The small molecule below binds the protein below.
Small molecule (SMILES): Cc1cc(-c2noc(C(F)(F)F)n2)ccc1OCCCc1cc(C(=O)N(C)C)no1

Sequence of chain 52.A:
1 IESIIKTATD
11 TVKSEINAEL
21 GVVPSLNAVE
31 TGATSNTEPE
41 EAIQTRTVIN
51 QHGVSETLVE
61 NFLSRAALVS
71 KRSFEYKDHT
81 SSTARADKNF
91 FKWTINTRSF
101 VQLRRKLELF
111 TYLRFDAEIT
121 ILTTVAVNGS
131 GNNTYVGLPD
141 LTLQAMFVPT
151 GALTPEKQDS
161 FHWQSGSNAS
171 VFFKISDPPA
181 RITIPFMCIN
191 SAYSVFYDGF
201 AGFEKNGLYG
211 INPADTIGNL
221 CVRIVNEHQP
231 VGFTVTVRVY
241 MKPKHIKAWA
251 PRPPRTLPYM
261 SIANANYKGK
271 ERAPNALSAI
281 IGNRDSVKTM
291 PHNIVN

Binding-site contacts:
Ligand atom N20 contacts residue PHE147 of chain 52.A at 3.4 Å.
Ligand atom C05 contacts residue TYR193 of chain 52.A at 3.3 Å (hydrophobic).
Ligand atom O10 contacts residue ILE95 of chain 52.A at 3.3 Å.
Ligand atom C22 contacts residue PHE147 of chain 52.A at 3.8 Å (hydrophobic).
Ligand atom C30 contacts residue TYR193 of chain 52.A at 3.8 Å (hydrophobic).
Ligand atom N19 contacts residue LEU220 of chain 52.A at 3.1 Å.
Ligand atom O23 contacts residue LEU220 of chain 52.A at 3.2 Å.
Ligand atom F26 contacts residue ALA145 of chain 52.A at 2.9 Å.
Ligand atom C13 contacts residue ILE119 of chain 52.A at 3.4 Å (hydrophobic).
Ligand atom C29 contacts residue TYR193 of chain 52.A at 3.5 Å (hydrophobic).
Ligand atom N20 contacts residue ILE182 of chain 52.A at 3.3 Å.
Ligand atom F24 contacts residue ALA169 of chain 52.A at 3.3 Å.
Ligand atom C14 contacts residue ILE119 of chain 52.A at 3.6 Å (hydrophobic).
Ligand atom C16 contacts residue ILE184 of chain 52.A at 3.2 Å (hydrophobic).
Ligand atom N20 contacts residue ILE184 of chain 52.A at 3.8 Å.
Ligand atom N02 contacts residue THR97 of chain 52.A at 3.4 Å.
Ligand atom C22 contacts residue ALA145 of chain 52.A at 3.6 Å (hydrophobic).
Ligand atom C07 contacts residue TYR193 of chain 52.A at 3.6 Å (hydrophobic).
Ligand atom C21 contacts residue PHE147 of chain 52.A at 3.8 Å (hydrophobic).
Ligand atom O01 contacts residue PHE115 of chain 52.A at 3.5 Å.
Ligand atom C08 contacts residue MET241 of chain 52.A at 3.6 Å (hydrophobic).
Ligand atom F25 contacts residue VAL171 of chain 52.A at 3.1 Å.
Ligand atom C12 contacts residue ILE119 of chain 52.A at 3.4 Å (hydrophobic).
Ligand atom N02 contacts residue PHE115 of chain 52.A at 3.6 Å.
Ligand atom C29 contacts residue VAL195 of chain 52.A at 3.4 Å (hydrophobic).
Ligand atom C17 contacts residue ILE184 of chain 52.A at 3.4 Å (hydrophobic).
Ligand atom F24 contacts residue ILE182 of chain 52.A at 3.6 Å.
Ligand atom C08 contacts residue ALA117 of chain 52.A at 3.8 Å (hydrophobic).
Ligand atom F26 contacts residue PHE147 of chain 52.A at 2.6 Å.
Ligand atom C22 contacts residue ALA169 of chain 52.A at 3.5 Å (hydrophobic).
Ligand atom F26 contacts residue ALA169 of chain 52.A at 2.5 Å.
Ligand atom C29 contacts residue SER194 of chain 52.A at 3.5 Å.
Ligand atom C30 contacts residue PHE115 of chain 52.A at 3.6 Å (hydrophobic).
Ligand atom N28 contacts residue TYR193 of chain 52.A at 3.4 Å.
Ligand atom C06 contacts residue TYR193 of chain 52.A at 3.8 Å (hydrophobic).
Ligand atom F25 contacts residue ALA145 of chain 52.A at 3.0 Å.
Ligand atom C21 contacts residue ILE182 of chain 52.A at 3.4 Å (hydrophobic).
Ligand atom F26 contacts residue MET146 of chain 52.A at 3.2 Å.
Ligand atom O01 contacts residue THR97 of chain 52.A at 3.6 Å.
Ligand atom C04 contacts residue TYR193 of chain 52.A at 3.8 Å (hydrophobic).

Sequence of chain 52.B:
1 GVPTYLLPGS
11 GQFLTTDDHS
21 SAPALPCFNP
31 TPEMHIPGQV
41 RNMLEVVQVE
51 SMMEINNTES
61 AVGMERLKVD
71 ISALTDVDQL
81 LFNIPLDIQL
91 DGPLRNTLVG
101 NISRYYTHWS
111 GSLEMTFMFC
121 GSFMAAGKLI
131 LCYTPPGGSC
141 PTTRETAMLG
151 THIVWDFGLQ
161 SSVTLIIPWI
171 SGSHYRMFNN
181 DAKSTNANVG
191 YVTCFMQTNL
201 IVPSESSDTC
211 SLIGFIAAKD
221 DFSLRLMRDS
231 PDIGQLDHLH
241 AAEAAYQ